Binding-site contacts:
Ligand atom N7 contacts residue LEU4985 of chain 1.B at 4.1 Å.
Ligand atom N6 contacts residue CYS4958 of chain 1.B at 3.7 Å.
Ligand atom O1A contacts residue ARG4215 of chain 1.B at 4.0 Å.
Ligand atom N6 contacts residue ASN4984 of chain 1.B at 3.0 Å.
Ligand atom O3' contacts residue GLU4227 of chain 1.A at 2.9 Å (salt-bridge).
Ligand atom C3' contacts residue GLU4227 of chain 1.A at 4.1 Å.
Ligand atom N9 contacts residue MET4954 of chain 1.B at 3.6 Å.
Ligand atom O3A contacts residue LYS4214 of chain 1.B at 4.1 Å.
Ligand atom C5 contacts residue ASN4984 of chain 1.B at 4.3 Å.
Ligand atom O4' contacts residue MET4954 of chain 1.B at 3.0 Å.
Ligand atom O3A contacts residue ARG4215 of chain 1.B at 3.9 Å.
Ligand atom PB contacts residue ARG4215 of chain 1.B at 4.3 Å.
Ligand atom C1' contacts residue MET4954 of chain 1.B at 3.3 Å (hydrophobic).
Ligand atom C8 contacts residue MET4954 of chain 1.B at 4.5 Å (hydrophobic).
Ligand atom N1 contacts residue CYS4958 of chain 1.B at 2.9 Å (h-bond).
Ligand atom C3B contacts residue ARG4215 of chain 1.B at 3.6 Å.
Ligand atom N3 contacts residue LYS4957 of chain 1.B at 4.5 Å.
Ligand atom C6 contacts residue CYS4958 of chain 1.B at 3.7 Å (hydrophobic).
Ligand atom N6 contacts residue LEU4985 of chain 1.B at 3.0 Å.
Ligand atom C4' contacts residue MET4954 of chain 1.B at 4.2 Å (hydrophobic).
Ligand atom N7 contacts residue ASN4984 of chain 1.B at 3.9 Å.
Ligand atom N3 contacts residue THR4979 of chain 1.B at 3.9 Å.
Ligand atom C2 contacts residue CYS4958 of chain 1.B at 3.4 Å (hydrophobic).
Ligand atom O2B contacts residue LYS4211 of chain 1.B at 4.0 Å.
Ligand atom C2 contacts residue THR4979 of chain 1.B at 3.6 Å.
Ligand atom PA contacts residue ARG4215 of chain 1.B at 4.3 Å.
Ligand atom N3 contacts residue MET4954 of chain 1.B at 3.7 Å.
Ligand atom C5 contacts residue LEU4985 of chain 1.B at 4.5 Å (hydrophobic).
Ligand atom C6 contacts residue LEU4985 of chain 1.B at 4.1 Å (hydrophobic).
Ligand atom O2A contacts residue ARG4215 of chain 1.B at 4.1 Å.
Ligand atom O2G contacts residue GLU4227 of chain 1.A at 4.3 Å.
Ligand atom N6 contacts residue HIS4983 of chain 1.B at 4.2 Å.
Ligand atom N1 contacts residue THR4979 of chain 1.B at 4.1 Å.
Ligand atom C6 contacts residue ASN4984 of chain 1.B at 4.0 Å.
Ligand atom C2 contacts residue LYS4957 of chain 1.B at 4.0 Å.
Ligand atom C4 contacts residue MET4954 of chain 1.B at 3.7 Å (hydrophobic).

Sequence of chain 1.A:
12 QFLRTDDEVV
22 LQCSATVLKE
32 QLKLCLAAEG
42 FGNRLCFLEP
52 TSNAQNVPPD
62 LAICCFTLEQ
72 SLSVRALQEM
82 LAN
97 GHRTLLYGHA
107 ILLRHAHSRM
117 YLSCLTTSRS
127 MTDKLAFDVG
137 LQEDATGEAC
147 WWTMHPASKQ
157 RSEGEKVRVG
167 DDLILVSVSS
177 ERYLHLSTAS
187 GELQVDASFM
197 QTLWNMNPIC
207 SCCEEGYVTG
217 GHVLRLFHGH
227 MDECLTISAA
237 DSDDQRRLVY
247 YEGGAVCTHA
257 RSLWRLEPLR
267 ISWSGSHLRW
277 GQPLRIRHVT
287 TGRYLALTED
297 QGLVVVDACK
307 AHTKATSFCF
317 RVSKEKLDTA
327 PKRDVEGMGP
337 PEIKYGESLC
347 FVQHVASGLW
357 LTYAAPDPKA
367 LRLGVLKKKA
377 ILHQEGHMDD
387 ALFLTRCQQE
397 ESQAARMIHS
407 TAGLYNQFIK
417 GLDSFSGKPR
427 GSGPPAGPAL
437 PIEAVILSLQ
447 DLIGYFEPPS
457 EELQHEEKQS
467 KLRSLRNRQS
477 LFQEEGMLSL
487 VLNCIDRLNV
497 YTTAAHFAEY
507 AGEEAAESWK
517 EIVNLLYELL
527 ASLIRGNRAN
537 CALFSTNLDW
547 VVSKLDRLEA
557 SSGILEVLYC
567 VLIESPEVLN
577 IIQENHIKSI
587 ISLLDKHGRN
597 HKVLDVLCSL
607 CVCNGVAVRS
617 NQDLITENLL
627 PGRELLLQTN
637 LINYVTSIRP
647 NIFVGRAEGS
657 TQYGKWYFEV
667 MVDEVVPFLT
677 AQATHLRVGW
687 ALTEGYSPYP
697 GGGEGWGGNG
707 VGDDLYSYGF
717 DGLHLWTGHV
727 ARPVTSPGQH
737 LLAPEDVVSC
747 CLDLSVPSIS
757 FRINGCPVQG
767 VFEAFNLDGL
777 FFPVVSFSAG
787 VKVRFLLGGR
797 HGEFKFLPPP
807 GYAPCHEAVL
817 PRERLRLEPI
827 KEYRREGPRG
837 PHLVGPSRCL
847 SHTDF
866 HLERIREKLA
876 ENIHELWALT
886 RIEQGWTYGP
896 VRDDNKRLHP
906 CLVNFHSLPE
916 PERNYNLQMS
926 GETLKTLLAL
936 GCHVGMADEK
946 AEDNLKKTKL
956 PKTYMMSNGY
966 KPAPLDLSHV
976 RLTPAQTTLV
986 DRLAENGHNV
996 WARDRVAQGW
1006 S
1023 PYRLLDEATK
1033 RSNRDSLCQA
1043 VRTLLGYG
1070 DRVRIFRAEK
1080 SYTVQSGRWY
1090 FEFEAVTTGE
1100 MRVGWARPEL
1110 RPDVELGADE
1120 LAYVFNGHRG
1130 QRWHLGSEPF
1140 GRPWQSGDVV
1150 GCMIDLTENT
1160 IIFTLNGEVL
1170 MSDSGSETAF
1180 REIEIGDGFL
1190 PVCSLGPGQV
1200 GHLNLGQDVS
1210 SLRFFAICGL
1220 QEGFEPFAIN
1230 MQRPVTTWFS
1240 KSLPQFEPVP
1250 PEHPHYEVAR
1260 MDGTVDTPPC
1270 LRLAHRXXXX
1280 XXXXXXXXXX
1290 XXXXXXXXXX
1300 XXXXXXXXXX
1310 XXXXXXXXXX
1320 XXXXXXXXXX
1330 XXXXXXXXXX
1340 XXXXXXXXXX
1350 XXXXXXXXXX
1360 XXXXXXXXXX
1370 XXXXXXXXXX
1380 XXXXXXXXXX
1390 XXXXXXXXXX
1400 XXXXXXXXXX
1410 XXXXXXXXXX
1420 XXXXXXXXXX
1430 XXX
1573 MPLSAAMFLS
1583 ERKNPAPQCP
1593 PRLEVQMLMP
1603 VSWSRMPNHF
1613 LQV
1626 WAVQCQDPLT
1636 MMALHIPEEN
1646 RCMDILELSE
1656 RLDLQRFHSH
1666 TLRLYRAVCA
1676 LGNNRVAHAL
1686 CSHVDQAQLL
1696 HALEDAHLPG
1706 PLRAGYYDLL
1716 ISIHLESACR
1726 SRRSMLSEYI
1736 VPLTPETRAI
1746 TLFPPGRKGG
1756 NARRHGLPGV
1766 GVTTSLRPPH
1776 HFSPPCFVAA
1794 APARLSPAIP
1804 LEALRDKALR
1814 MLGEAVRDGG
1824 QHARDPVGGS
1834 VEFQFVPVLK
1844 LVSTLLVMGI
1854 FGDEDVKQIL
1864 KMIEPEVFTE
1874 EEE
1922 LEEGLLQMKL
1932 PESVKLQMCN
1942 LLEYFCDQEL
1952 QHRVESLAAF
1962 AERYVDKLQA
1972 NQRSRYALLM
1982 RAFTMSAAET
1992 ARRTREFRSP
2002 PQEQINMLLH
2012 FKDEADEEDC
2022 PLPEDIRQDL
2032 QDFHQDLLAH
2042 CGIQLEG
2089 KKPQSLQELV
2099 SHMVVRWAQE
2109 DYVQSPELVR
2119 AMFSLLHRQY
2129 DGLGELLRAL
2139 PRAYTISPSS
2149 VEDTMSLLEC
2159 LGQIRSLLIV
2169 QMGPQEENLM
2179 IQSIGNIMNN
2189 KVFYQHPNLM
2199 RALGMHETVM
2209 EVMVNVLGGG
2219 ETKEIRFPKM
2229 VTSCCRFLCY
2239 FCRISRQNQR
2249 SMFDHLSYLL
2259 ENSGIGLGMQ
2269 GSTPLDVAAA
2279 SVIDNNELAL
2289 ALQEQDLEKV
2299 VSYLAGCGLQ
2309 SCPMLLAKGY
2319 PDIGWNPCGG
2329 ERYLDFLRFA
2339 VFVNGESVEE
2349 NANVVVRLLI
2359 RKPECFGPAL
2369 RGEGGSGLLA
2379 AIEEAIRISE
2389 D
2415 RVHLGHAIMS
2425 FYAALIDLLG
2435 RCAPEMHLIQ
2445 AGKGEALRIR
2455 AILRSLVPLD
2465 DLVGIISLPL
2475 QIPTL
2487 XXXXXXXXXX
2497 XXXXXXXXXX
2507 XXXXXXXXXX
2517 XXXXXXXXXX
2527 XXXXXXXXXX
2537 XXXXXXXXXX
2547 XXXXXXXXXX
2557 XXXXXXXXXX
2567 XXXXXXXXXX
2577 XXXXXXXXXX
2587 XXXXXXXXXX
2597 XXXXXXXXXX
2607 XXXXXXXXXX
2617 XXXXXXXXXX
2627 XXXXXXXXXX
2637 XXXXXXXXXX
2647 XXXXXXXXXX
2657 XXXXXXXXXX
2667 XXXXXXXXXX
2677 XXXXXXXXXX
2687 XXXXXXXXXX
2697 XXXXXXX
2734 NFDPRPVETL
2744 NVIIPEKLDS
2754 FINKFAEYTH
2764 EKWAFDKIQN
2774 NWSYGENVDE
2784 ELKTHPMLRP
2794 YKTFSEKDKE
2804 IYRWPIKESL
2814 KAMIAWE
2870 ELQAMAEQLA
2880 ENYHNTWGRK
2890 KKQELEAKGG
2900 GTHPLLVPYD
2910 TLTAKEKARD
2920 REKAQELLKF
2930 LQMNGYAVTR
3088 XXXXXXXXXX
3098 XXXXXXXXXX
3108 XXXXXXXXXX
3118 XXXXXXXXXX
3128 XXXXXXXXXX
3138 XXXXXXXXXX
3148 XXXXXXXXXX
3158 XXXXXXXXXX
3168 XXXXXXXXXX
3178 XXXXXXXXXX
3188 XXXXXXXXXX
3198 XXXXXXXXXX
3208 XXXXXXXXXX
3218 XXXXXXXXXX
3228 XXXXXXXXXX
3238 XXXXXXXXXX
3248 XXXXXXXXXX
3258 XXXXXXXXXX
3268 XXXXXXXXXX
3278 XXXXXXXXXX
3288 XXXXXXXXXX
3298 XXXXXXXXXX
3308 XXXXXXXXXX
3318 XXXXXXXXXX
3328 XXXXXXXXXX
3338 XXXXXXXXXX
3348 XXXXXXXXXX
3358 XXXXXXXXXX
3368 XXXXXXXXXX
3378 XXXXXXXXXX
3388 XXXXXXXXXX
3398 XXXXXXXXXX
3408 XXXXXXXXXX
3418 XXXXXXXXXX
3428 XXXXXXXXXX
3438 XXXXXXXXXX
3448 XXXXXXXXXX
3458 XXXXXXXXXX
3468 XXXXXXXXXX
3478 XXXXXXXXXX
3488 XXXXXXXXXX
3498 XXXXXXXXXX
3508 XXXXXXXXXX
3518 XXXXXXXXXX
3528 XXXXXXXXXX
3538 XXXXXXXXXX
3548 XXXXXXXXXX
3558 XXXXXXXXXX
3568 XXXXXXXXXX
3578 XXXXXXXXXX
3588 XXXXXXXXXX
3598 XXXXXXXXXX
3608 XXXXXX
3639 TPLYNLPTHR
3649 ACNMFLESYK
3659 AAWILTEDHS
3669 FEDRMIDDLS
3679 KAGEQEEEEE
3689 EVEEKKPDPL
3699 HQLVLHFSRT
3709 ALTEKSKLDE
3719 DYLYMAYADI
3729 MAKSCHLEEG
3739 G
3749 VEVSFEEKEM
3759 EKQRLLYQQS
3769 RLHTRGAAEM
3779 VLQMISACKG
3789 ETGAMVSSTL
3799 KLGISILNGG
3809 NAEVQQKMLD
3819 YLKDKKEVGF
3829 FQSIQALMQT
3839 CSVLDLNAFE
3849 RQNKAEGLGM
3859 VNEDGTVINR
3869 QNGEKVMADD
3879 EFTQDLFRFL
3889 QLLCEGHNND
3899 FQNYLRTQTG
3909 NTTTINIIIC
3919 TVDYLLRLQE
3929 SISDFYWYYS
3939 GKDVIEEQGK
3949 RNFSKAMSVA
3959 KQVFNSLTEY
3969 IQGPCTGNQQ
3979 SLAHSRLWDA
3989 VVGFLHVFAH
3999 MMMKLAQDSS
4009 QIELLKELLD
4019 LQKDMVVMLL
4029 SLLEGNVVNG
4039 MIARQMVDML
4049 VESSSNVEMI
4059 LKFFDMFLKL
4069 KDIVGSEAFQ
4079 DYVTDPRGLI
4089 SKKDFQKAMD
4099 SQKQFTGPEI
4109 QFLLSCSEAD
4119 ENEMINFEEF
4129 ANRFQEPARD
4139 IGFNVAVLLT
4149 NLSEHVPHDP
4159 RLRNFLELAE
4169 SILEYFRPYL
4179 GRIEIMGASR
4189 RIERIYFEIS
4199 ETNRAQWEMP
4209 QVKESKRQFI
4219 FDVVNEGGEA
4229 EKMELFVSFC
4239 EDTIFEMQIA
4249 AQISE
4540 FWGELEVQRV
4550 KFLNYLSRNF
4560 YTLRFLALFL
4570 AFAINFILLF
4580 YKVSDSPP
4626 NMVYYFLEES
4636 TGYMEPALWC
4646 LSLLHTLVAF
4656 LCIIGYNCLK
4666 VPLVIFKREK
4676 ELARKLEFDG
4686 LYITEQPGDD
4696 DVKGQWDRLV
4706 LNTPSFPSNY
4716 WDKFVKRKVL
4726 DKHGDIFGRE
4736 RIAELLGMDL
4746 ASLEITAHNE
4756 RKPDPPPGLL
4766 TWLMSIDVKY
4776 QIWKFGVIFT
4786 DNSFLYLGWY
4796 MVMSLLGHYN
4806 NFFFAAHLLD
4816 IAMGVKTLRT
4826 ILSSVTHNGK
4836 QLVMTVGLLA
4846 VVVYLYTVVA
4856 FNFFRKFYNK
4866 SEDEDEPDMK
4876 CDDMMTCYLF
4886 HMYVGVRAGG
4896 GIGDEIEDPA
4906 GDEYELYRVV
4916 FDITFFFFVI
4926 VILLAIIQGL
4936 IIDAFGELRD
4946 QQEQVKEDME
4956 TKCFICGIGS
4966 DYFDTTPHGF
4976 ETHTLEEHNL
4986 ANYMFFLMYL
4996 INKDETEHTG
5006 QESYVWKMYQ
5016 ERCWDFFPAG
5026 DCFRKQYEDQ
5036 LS

Sequence of chain 1.B:
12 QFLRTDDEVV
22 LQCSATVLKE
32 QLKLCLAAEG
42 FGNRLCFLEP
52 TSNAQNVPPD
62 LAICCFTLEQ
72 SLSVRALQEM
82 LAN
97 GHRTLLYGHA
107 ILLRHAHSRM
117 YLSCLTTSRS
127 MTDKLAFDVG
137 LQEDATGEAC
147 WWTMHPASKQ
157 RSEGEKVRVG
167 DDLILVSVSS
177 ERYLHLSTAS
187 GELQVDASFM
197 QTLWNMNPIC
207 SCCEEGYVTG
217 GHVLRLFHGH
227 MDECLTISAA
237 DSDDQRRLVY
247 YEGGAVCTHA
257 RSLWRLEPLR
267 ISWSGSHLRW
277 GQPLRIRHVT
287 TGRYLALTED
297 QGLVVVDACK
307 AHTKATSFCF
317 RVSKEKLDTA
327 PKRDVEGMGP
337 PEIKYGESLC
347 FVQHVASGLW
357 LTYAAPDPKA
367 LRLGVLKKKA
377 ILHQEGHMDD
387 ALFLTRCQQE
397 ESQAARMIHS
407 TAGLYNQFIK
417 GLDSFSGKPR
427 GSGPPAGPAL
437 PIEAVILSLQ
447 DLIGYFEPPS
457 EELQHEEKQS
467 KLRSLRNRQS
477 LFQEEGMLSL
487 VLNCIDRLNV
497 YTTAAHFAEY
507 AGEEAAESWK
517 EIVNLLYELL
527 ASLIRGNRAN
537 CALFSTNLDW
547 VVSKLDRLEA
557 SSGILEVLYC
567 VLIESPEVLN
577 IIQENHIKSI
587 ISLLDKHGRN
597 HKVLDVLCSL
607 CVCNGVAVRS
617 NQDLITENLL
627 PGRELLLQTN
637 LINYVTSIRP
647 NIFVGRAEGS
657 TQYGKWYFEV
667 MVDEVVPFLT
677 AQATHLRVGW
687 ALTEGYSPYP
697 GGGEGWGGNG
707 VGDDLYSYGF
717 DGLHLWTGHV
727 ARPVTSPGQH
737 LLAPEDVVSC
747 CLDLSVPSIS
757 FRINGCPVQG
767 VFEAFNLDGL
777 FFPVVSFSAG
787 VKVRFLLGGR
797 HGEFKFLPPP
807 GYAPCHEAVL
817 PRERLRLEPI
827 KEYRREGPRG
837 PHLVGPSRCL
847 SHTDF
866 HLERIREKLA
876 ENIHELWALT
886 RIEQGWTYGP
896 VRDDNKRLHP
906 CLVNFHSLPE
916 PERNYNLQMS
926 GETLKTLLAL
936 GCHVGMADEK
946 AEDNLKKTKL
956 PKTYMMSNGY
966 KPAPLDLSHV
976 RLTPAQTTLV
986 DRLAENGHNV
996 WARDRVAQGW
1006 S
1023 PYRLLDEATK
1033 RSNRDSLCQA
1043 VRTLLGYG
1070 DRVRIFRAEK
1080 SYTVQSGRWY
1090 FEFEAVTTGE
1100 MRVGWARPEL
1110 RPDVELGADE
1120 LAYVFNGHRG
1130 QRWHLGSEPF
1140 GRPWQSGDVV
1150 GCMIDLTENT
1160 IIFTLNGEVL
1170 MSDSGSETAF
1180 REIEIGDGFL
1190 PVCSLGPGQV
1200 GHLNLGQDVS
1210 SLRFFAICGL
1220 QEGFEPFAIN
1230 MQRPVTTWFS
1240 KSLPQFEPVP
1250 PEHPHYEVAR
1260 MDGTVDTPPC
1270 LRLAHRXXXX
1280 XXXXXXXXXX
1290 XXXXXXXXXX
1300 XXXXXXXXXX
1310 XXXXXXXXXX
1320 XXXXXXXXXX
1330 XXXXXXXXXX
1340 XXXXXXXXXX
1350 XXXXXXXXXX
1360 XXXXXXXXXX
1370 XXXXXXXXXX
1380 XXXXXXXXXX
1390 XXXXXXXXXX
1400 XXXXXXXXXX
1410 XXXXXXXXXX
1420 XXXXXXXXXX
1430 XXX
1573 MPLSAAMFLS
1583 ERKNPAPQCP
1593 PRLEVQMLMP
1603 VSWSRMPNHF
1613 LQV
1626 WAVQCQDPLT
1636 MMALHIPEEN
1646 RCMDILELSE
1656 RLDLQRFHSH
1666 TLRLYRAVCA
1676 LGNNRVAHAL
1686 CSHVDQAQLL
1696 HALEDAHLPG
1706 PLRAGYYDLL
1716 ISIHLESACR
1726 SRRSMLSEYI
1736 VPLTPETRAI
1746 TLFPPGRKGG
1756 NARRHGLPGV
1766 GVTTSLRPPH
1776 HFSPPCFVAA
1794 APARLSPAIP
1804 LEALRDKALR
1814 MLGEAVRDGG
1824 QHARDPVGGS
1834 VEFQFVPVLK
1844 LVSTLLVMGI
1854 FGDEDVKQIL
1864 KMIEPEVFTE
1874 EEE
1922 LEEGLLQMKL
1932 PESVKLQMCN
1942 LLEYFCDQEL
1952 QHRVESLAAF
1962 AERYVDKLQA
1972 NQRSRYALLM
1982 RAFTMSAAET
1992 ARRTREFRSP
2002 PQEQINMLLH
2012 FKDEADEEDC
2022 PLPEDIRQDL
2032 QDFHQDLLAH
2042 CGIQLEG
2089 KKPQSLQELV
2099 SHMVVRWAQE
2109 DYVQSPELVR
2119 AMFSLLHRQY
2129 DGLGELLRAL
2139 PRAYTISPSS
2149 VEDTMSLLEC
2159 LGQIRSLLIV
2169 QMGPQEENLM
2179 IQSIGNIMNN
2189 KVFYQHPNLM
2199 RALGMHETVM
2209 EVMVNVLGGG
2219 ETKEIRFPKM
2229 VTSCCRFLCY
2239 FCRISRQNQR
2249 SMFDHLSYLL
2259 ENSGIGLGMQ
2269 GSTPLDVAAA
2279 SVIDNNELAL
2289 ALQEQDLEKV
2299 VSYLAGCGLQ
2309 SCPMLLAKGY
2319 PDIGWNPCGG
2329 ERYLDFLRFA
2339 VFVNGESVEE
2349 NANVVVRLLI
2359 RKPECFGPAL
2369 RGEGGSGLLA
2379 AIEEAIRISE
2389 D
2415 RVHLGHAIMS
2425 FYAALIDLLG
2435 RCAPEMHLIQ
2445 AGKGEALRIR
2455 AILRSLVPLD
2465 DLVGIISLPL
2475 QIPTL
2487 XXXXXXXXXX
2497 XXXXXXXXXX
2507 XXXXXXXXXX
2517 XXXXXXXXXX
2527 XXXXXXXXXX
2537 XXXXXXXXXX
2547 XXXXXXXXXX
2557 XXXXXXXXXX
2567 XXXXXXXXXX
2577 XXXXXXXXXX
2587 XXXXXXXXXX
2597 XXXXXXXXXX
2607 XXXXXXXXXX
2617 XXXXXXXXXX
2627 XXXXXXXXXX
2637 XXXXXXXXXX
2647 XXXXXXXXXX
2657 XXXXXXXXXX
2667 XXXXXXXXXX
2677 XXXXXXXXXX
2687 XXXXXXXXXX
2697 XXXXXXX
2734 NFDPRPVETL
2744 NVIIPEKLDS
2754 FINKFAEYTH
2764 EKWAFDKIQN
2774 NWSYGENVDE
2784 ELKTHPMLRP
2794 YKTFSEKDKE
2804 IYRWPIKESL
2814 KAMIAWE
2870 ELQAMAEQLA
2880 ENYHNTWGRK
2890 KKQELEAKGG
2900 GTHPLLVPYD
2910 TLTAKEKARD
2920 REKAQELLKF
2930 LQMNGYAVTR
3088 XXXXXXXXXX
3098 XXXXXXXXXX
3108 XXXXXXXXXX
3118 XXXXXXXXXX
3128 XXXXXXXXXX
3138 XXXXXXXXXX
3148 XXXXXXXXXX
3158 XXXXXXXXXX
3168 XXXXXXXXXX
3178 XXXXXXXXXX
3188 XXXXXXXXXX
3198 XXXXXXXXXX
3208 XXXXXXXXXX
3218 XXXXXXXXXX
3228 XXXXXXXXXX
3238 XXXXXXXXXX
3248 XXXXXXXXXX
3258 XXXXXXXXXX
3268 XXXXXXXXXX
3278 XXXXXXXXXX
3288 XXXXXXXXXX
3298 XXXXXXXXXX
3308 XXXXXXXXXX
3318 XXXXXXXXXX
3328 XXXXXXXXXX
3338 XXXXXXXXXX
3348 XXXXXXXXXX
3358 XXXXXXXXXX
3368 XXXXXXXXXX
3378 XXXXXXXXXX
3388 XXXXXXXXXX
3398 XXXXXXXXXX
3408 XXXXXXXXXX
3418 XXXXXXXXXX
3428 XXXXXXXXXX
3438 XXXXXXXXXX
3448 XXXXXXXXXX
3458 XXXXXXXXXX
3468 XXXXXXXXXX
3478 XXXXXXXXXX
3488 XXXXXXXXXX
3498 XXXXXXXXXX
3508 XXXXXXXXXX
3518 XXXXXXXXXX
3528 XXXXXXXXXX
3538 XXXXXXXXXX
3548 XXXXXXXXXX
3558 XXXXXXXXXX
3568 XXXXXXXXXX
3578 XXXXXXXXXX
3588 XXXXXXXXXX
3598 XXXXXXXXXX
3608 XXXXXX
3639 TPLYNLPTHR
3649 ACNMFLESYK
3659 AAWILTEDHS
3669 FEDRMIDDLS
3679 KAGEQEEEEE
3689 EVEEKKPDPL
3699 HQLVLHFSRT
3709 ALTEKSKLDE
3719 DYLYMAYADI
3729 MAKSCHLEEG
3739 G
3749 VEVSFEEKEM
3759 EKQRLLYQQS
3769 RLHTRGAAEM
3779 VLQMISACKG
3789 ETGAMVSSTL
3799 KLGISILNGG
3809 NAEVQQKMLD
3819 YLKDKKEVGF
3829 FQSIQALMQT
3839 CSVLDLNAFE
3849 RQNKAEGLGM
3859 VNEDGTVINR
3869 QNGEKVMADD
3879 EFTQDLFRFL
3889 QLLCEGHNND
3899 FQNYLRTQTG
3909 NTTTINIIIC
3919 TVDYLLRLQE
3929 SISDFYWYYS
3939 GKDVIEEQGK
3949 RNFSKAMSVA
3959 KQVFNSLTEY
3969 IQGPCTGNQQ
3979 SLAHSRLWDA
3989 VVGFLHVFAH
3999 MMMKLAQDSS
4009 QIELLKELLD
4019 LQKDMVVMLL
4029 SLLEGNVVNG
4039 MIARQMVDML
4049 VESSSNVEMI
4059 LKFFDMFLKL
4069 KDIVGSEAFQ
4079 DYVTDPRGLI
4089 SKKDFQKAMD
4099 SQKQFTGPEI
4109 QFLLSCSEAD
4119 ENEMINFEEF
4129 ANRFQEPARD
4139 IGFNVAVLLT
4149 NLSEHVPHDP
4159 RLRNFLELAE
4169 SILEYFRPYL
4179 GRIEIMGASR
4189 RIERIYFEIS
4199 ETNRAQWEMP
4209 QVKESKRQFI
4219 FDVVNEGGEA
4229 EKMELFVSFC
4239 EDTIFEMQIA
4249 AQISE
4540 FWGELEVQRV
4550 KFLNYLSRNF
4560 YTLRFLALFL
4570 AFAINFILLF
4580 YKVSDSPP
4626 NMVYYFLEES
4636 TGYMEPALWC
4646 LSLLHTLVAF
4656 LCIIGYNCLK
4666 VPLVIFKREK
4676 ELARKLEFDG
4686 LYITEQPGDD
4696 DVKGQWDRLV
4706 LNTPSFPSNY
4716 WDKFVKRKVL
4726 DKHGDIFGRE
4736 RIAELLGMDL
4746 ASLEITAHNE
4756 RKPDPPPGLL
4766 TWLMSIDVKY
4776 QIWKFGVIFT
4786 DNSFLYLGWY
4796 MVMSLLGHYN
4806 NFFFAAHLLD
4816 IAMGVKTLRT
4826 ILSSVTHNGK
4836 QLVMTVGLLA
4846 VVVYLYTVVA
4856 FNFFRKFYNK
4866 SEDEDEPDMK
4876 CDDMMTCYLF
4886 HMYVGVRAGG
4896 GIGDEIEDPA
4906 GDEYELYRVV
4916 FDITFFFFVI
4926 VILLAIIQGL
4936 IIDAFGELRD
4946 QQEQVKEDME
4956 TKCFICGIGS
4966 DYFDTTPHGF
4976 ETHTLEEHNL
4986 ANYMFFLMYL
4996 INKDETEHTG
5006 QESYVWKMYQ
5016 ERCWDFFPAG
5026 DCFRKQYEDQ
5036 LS

The small molecule below binds the protein below.
Small molecule (SMILES): Nc1ncnc2c1ncn2[C@@H]1O[C@H](CO[P](=O)(O)O[P](=O)(O)CP(=O)(O)O)[C@@H](O)[C@H]1O